Sequence of chain 1.B:
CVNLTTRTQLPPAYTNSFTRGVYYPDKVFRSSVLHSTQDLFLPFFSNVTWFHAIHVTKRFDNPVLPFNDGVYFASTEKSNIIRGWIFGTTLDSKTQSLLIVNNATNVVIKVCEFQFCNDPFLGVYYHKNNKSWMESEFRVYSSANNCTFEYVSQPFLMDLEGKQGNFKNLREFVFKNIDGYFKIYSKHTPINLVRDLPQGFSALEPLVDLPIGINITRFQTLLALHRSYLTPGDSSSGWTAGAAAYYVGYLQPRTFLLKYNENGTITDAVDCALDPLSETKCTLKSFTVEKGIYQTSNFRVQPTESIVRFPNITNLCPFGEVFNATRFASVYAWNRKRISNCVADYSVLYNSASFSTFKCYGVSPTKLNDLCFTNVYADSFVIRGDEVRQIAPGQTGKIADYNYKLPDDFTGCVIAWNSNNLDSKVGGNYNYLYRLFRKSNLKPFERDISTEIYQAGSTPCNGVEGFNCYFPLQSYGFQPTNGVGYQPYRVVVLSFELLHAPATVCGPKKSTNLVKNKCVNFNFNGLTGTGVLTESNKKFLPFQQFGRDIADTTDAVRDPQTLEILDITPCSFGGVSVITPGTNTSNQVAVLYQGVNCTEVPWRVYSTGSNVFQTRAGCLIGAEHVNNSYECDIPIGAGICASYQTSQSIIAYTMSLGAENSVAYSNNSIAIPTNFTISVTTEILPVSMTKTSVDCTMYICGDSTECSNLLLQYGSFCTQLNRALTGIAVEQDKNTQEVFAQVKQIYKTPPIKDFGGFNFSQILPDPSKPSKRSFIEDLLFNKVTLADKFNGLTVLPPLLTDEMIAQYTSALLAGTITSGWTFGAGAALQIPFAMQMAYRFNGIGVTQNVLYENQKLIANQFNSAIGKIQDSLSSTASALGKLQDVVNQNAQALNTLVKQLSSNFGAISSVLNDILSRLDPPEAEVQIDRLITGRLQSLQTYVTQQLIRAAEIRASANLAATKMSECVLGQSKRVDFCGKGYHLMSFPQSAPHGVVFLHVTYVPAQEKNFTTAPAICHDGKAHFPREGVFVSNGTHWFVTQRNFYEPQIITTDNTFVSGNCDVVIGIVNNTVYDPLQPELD

Binding-site contacts:
Ligand atom C8 contacts residue ASN804 of chain 1.B at 3.1 Å.
Ligand atom C5 contacts residue ASN804 of chain 1.B at 3.6 Å.
Ligand atom C2 contacts residue ASN804 of chain 1.B at 2.5 Å.
Ligand atom C1 contacts residue SER806 of chain 1.B at 3.9 Å.
Ligand atom C3 contacts residue ASN804 of chain 1.B at 3.8 Å.
Ligand atom C5 contacts residue SER806 of chain 1.B at 3.8 Å.
Ligand atom C6 contacts residue SER806 of chain 1.B at 4.2 Å.
Ligand atom C7 contacts residue ASN804 of chain 1.B at 3.1 Å.
Ligand atom O7 contacts residue ASN804 of chain 1.B at 4.0 Å.
Ligand atom O5 contacts residue SER806 of chain 1.B at 3.7 Å.
Ligand atom C1 contacts residue ASN804 of chain 1.B at 1.4 Å.
Ligand atom O5 contacts residue ASN804 of chain 1.B at 2.4 Å (h-bond).
Ligand atom C4 contacts residue ASN804 of chain 1.B at 4.2 Å.
Ligand atom N2 contacts residue ASN804 of chain 1.B at 2.9 Å (h-bond).

The protein below binds the small molecule below.
Small molecule (SMILES): CC(=O)N[C@@H]1[C@@H](O)[C@H](O)[C@@H](CO)O[C@H]1O